Binding-site contacts:
Ligand atom O1A contacts residue LYS24 of chain 1.D at 3.4 Å (salt-bridge).
Ligand atom O1A contacts residue LYS37 of chain 1.D at 3.2 Å.
Ligand atom N7 contacts residue MET35 of chain 1.D at 3.4 Å.
Ligand atom N1 contacts residue PHE90 of chain 1.D at 3.4 Å (h-bond).
Ligand atom PB contacts residue LYS24 of chain 1.D at 3.4 Å.
Ligand atom O3A contacts residue ASP179 of chain 1.D at 2.4 Å (salt-bridge).
Ligand atom PG contacts residue MG1 of chain 1.O at 3.5 Å.
Ligand atom PG contacts residue ASP179 of chain 1.D at 3.0 Å.
Ligand atom O2A contacts residue ASP179 of chain 1.D at 3.3 Å.
Ligand atom C2 contacts residue ASP89 of chain 1.D at 3.3 Å.
Ligand atom C5' contacts residue GLY18 of chain 1.D at 3.6 Å.
Ligand atom N3B contacts residue MG1 of chain 1.N at 3.2 Å.
Ligand atom O4' contacts residue PHE17 of chain 1.D at 3.6 Å.
Ligand atom O2G contacts residue HIS157 of chain 1.D at 3.3 Å (h-bond).
Ligand atom N6 contacts residue LYS88 of chain 1.D at 3.1 Å (salt-bridge).
Ligand atom N3B contacts residue ASN21 of chain 1.D at 3.2 Å (h-bond).
Ligand atom O2G contacts residue MG1 of chain 1.O at 2.3 Å.
Ligand atom PB contacts residue ASP179 of chain 1.D at 3.3 Å.
Ligand atom O2G contacts residue ASN160 of chain 1.D at 2.7 Å (h-bond).
Ligand atom O3G contacts residue ASN21 of chain 1.D at 2.9 Å (h-bond).
Ligand atom O2' contacts residue LEU97 of chain 1.D at 3.1 Å.
Ligand atom O2B contacts residue LYS24 of chain 1.D at 3.3 Å (salt-bridge).
Ligand atom N6 contacts residue GLN72 of chain 1.D at 3.1 Å (h-bond).
Ligand atom O1G contacts residue ALA20 of chain 1.D at 3.3 Å (h-bond).
Ligand atom O1B contacts residue ALA20 of chain 1.D at 3.5 Å (h-bond).
Ligand atom O3' contacts residue MG1 of chain 1.O at 3.4 Å.
Ligand atom O1B contacts residue GLY19 of chain 1.D at 2.9 Å.
Ligand atom C6 contacts residue PHE90 of chain 1.D at 3.2 Å (hydrophobic).
Ligand atom O2B contacts residue LYS37 of chain 1.D at 3.4 Å.
Ligand atom PA contacts residue ASP179 of chain 1.D at 3.4 Å.
Ligand atom O3A contacts residue MG1 of chain 1.O at 3.1 Å.
Ligand atom N6 contacts residue PHE90 of chain 1.D at 2.9 Å.
Ligand atom N3B contacts residue ASP179 of chain 1.D at 2.8 Å (salt-bridge).
Ligand atom C2' contacts residue LEU97 of chain 1.D at 3.5 Å (hydrophobic).
Ligand atom N1 contacts residue ASP89 of chain 1.D at 3.6 Å (salt-bridge).
Ligand atom O2G contacts residue ASP179 of chain 1.D at 2.1 Å (salt-bridge).
Ligand atom O2A contacts residue LYS37 of chain 1.D at 3.4 Å.
Ligand atom O3G contacts residue ASP155 of chain 1.D at 3.3 Å (salt-bridge).
Ligand atom N7 contacts residue GLN72 of chain 1.D at 3.5 Å (h-bond).
Ligand atom O1B contacts residue LYS24 of chain 1.D at 2.7 Å (salt-bridge).

Sequence of chain 1.D:
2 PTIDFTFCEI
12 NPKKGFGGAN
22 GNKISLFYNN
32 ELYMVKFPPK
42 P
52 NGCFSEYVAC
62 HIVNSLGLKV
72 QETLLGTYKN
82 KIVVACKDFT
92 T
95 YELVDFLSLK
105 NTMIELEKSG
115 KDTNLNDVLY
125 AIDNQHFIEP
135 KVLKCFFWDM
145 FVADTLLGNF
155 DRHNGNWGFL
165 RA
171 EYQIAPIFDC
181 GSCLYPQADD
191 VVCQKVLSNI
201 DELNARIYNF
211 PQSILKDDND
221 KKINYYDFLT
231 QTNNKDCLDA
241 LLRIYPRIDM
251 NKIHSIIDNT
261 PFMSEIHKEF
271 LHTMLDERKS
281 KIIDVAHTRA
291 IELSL

The protein below binds the small molecule below.
Small molecule (SMILES): Nc1ncnc2c1ncn2[C@@H]1O[C@H](CO[P](=O)(O)O[P](=O)(O)NP(=O)(O)O)[C@@H](O)[C@H]1O